Binding-site contacts:
Ligand atom CAZ contacts residue ILE58 of chain 1.C at 3.7 Å (hydrophobic).
Ligand atom CAV contacts residue HIS59 of chain 1.C at 3.7 Å.
Ligand atom NAP contacts residue PRO48 of chain 1.C at 3.8 Å.
Ligand atom SAS contacts residue PRO48 of chain 1.C at 3.9 Å.
Ligand atom CBA contacts residue TRP66 of chain 1.C at 3.6 Å (hydrophobic).
Ligand atom OAF contacts residue SER60 of chain 1.C at 2.7 Å (h-bond).
Ligand atom CBC contacts residue HIS59 of chain 1.C at 3.5 Å.
Ligand atom OAF contacts residue TYR61 of chain 1.C at 4.0 Å.
Ligand atom NBD contacts residue TYR47 of chain 1.C at 4.0 Å.
Ligand atom OAD contacts residue TYR61 of chain 1.C at 3.4 Å.
Ligand atom CBA contacts residue HIS64 of chain 1.C at 3.7 Å.
Ligand atom CAN contacts residue TRP66 of chain 1.C at 3.6 Å (hydrophobic).
Ligand atom CAY contacts residue ILE58 of chain 1.C at 3.9 Å (hydrophobic).
Ligand atom OAF contacts residue HIS64 of chain 1.C at 2.6 Å (h-bond).
Ligand atom CAN contacts residue TYR47 of chain 1.C at 3.9 Å (hydrophobic).
Ligand atom CAH contacts residue HIS59 of chain 1.C at 3.6 Å.
Ligand atom CAH contacts residue ILE58 of chain 1.C at 4.0 Å (hydrophobic).
Ligand atom SAG contacts residue TYR47 of chain 1.C at 2.9 Å (h-bond).
Ligand atom CBA contacts residue SER60 of chain 1.C at 3.8 Å.
Ligand atom C contacts residue TYR61 of chain 1.C at 3.7 Å (hydrophobic).
Ligand atom CAV contacts residue TYR47 of chain 1.C at 3.9 Å (hydrophobic).
Ligand atom NAQ contacts residue HIS59 of chain 1.C at 2.9 Å (h-bond).
Ligand atom CAW contacts residue ILE58 of chain 1.C at 3.9 Å (hydrophobic).
Ligand atom CAJ contacts residue ILE58 of chain 1.C at 3.5 Å (hydrophobic).
Ligand atom CAO contacts residue TYR47 of chain 1.C at 3.5 Å (hydrophobic).
Ligand atom O contacts residue TYR61 of chain 1.C at 3.5 Å.
Ligand atom CAO contacts residue TRP37 of chain 1.C at 3.6 Å (hydrophobic).
Ligand atom CAT contacts residue TYR61 of chain 1.C at 3.9 Å (hydrophobic).
Ligand atom OAD contacts residue HIS64 of chain 1.C at 3.5 Å.
Ligand atom CAY contacts residue TYR47 of chain 1.C at 3.8 Å (hydrophobic).
Ligand atom SAS contacts residue PHE25 of chain 1.C at 3.9 Å.
Ligand atom SAS contacts residue TYR47 of chain 1.C at 3.9 Å.
Ligand atom OAD contacts residue PHE40 of chain 1.C at 4.0 Å.
Ligand atom CAO contacts residue HIS64 of chain 1.C at 3.9 Å.
Ligand atom CBA contacts residue TYR47 of chain 1.C at 3.9 Å (hydrophobic).
Ligand atom CAL contacts residue PRO48 of chain 1.C at 3.2 Å (hydrophobic).
Ligand atom CAK contacts residue TYR47 of chain 1.C at 4.0 Å (hydrophobic).
Ligand atom CAN contacts residue HIS59 of chain 1.C at 3.5 Å.
Ligand atom CB contacts residue TRP37 of chain 1.C at 3.7 Å (hydrophobic).
Ligand atom CAM contacts residue HIS59 of chain 1.C at 3.9 Å.

Sequence of chain 1.C:
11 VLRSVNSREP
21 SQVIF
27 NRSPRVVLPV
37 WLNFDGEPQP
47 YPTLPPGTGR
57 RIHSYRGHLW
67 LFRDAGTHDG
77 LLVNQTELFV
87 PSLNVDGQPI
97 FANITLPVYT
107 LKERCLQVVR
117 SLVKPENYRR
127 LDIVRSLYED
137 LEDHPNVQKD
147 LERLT

A protein and the small-molecule ligand that binds it are described below.
Small molecule (SMILES): CC(=O)N[C@@H](C)C(=O)N1C[C@H](O)C[C@H]1C(=S)NCc1ccc(-c2scnc2C)cc1